Binding-site contacts:
Ligand atom S1 contacts residue HIS92 of chain 1.A at 3.8 Å.
Ligand atom O1 contacts residue LEU195 of chain 1.A at 3.4 Å.
Ligand atom C5 contacts residue PRO199 of chain 1.A at 4.0 Å (hydrophobic).
Ligand atom O2 contacts residue HIS117 of chain 1.A at 3.5 Å (h-bond).
Ligand atom N contacts residue ZN1 of chain 1.B at 2.0 Å.
Ligand atom C4 contacts residue PRO198 of chain 1.A at 3.7 Å (hydrophobic).
Ligand atom N contacts residue THR196 of chain 1.A at 2.7 Å (h-bond).
Ligand atom O2 contacts residue VAL140 of chain 1.A at 3.9 Å.
Ligand atom C7 contacts residue GLN90 of chain 1.A at 4.1 Å.
Ligand atom C9 contacts residue LEU195 of chain 1.A at 3.7 Å (hydrophobic).
Ligand atom C9 contacts residue THR197 of chain 1.A at 3.4 Å.
Ligand atom N3 contacts residue THR196 of chain 1.A at 3.9 Å.
Ligand atom C4 contacts residue THR197 of chain 1.A at 3.2 Å.
Ligand atom C2 contacts residue LEU195 of chain 1.A at 3.8 Å (hydrophobic).
Ligand atom N contacts residue HIS92 of chain 1.A at 3.3 Å (h-bond).
Ligand atom O2 contacts residue VAL119 of chain 1.A at 3.7 Å.
Ligand atom C5 contacts residue PRO198 of chain 1.A at 3.8 Å (hydrophobic).
Ligand atom S1 contacts residue VAL119 of chain 1.A at 3.8 Å.
Ligand atom S1 contacts residue GLN90 of chain 1.A at 3.9 Å.
Ligand atom C7 contacts residue TRP128 of chain 1.A at 3.5 Å (hydrophobic).
Ligand atom S contacts residue ZN1 of chain 1.B at 3.1 Å.
Ligand atom C2 contacts residue HIS92 of chain 1.A at 4.1 Å.
Ligand atom O1 contacts residue THR196 of chain 1.A at 3.0 Å (h-bond).
Ligand atom N contacts residue HIS117 of chain 1.A at 3.4 Å (h-bond).
Ligand atom S1 contacts residue LEU195 of chain 1.A at 4.0 Å.
Ligand atom S contacts residue HIS92 of chain 1.A at 3.9 Å.
Ligand atom C8 contacts residue LEU195 of chain 1.A at 3.9 Å (hydrophobic).
Ligand atom O1 contacts residue ZN1 of chain 1.B at 4.1 Å.
Ligand atom N contacts residue HIS94 of chain 1.A at 3.4 Å (h-bond).
Ligand atom C6 contacts residue TRP128 of chain 1.A at 3.6 Å (hydrophobic).
Ligand atom S contacts residue HIS117 of chain 1.A at 3.9 Å.
Ligand atom O1 contacts residue SER194 of chain 1.A at 4.1 Å.
Ligand atom N contacts residue GLU104 of chain 1.A at 4.1 Å.
Ligand atom N3 contacts residue THR197 of chain 1.A at 3.3 Å (h-bond).
Ligand atom O2 contacts residue ZN1 of chain 1.B at 3.1 Å.
Ligand atom C4 contacts residue LEU195 of chain 1.A at 3.8 Å (hydrophobic).
Ligand atom O1 contacts residue TRP206 of chain 1.A at 3.6 Å.
Ligand atom N3 contacts residue LEU195 of chain 1.A at 3.7 Å.
Ligand atom S contacts residue THR196 of chain 1.A at 3.8 Å.
Ligand atom O2 contacts residue HIS92 of chain 1.A at 3.2 Å.

Sequence of chain 1.A:
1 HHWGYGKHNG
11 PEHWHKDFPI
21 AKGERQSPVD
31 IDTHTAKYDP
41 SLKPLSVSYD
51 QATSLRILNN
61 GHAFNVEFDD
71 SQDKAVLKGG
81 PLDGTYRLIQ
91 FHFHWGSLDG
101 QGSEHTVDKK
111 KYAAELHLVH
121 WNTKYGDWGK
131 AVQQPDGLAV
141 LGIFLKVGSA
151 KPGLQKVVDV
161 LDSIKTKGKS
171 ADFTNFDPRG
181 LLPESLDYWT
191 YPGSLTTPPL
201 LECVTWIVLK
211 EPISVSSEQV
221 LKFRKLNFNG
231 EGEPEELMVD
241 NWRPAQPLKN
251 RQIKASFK

This small molecule binds to this protein.
Small molecule (SMILES): NS(=O)(=O)c1nc2ccccc2s1